Sequence of chain 1.C:
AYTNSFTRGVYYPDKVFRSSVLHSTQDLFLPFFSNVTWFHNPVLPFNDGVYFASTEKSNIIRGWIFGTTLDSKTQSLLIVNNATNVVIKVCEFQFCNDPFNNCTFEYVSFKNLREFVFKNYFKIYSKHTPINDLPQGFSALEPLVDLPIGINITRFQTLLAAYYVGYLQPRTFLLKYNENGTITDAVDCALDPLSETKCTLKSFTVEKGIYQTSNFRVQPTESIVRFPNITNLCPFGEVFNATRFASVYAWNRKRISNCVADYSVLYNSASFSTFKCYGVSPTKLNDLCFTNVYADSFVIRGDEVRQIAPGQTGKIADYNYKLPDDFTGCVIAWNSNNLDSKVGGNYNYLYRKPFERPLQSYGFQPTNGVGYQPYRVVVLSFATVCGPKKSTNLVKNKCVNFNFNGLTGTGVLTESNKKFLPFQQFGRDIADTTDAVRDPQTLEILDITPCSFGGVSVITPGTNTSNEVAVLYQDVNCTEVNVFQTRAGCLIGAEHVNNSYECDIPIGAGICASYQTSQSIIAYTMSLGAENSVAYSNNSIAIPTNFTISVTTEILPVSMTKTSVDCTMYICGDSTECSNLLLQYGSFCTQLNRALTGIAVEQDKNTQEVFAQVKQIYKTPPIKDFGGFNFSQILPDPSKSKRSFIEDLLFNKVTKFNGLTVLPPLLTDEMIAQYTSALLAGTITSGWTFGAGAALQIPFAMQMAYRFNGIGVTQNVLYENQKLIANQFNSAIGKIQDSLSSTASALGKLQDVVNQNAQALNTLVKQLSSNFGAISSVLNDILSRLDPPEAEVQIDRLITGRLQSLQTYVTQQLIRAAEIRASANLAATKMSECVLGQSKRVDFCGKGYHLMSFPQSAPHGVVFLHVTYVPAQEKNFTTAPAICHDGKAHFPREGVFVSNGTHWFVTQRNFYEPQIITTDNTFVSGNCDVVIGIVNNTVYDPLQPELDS

A protein and the small-molecule ligand that binds it are described below.
Small molecule (SMILES): CC(=O)N[C@@H]1[C@@H](O)[C@H](O)[C@@H](CO)O[C@H]1O

Binding-site contacts:
Ligand atom N2 contacts residue ASN683 of chain 1.C at 3.0 Å (h-bond).
Ligand atom C3 contacts residue ASN683 of chain 1.C at 3.8 Å.
Ligand atom C4 contacts residue ASN683 of chain 1.C at 4.2 Å.
Ligand atom C8 contacts residue ASN684 of chain 1.C at 4.3 Å.
Ligand atom C1 contacts residue ASN683 of chain 1.C at 1.4 Å.
Ligand atom C7 contacts residue ASN683 of chain 1.C at 3.2 Å.
Ligand atom C5 contacts residue ASN683 of chain 1.C at 3.7 Å.
Ligand atom O7 contacts residue ASN683 of chain 1.C at 3.1 Å (h-bond).
Ligand atom O5 contacts residue ASN683 of chain 1.C at 2.3 Å (h-bond).
Ligand atom C8 contacts residue GLY1105 of chain 1.C at 4.2 Å.
Ligand atom C8 contacts residue ASN683 of chain 1.C at 3.5 Å.
Ligand atom C2 contacts residue ASN683 of chain 1.C at 2.5 Å.